Binding-site contacts:
Ligand atom C5 contacts residue LYS33 of chain 1.Y at 3.2 Å.
Ligand atom C5 contacts residue THR2 of chain 1.Y at 3.3 Å.
Ligand atom C2 contacts residue ASP17 of chain 1.Y at 3.4 Å.
Ligand atom O contacts residue SER171 of chain 1.Y at 3.4 Å (h-bond).
Ligand atom C contacts residue GLY132 of chain 1.Y at 4.3 Å.
Ligand atom C contacts residue SER171 of chain 1.Y at 3.2 Å.
Ligand atom N6 contacts residue SER171 of chain 1.Y at 3.8 Å.
Ligand atom C contacts residue LYS33 of chain 1.Y at 4.5 Å.
Ligand atom C7 contacts residue THR2 of chain 1.Y at 3.8 Å.
Ligand atom O contacts residue SER131 of chain 1.Y at 2.9 Å (h-bond).
Ligand atom N6 contacts residue ASP168 of chain 1.Y at 4.5 Å.
Ligand atom C contacts residue GLY130 of chain 1.Y at 4.2 Å.
Ligand atom O contacts residue THR2 of chain 1.Y at 2.2 Å (h-bond).
Ligand atom O contacts residue GLY130 of chain 1.Y at 3.3 Å.
Ligand atom C2 contacts residue LYS33 of chain 1.Y at 3.5 Å.
Ligand atom N6 contacts residue TYR170 of chain 1.Y at 3.1 Å (h-bond).
Ligand atom O contacts residue GLY132 of chain 1.Y at 3.2 Å (h-bond).
Ligand atom C5 contacts residue SER131 of chain 1.Y at 4.2 Å.
Ligand atom C contacts residue THR2 of chain 1.Y at 1.3 Å.
Ligand atom N6 contacts residue THR2 of chain 1.Y at 3.7 Å.
Ligand atom N6 contacts residue LYS33 of chain 1.Y at 4.3 Å.
Ligand atom C7 contacts residue LYS33 of chain 1.Y at 3.5 Å.
Ligand atom C contacts residue THR3 of chain 1.Y at 4.4 Å.
Ligand atom C2 contacts residue SER131 of chain 1.Y at 3.7 Å.
Ligand atom C2 contacts residue THR2 of chain 1.Y at 2.4 Å.
Ligand atom C5 contacts residue TYR170 of chain 1.Y at 4.0 Å (hydrophobic).
Ligand atom C5 contacts residue ASP17 of chain 1.Y at 4.0 Å.
Ligand atom N6 contacts residue SER131 of chain 1.Y at 2.9 Å (h-bond).
Ligand atom C5 contacts residue ARG19 of chain 1.Y at 4.3 Å.
Ligand atom C contacts residue ASP17 of chain 1.Y at 3.6 Å.
Ligand atom O contacts residue VAL129 of chain 1.Y at 4.3 Å.
Ligand atom O contacts residue ASP168 of chain 1.Y at 4.1 Å.
Ligand atom C2 contacts residue SER171 of chain 1.Y at 3.2 Å.
Ligand atom C contacts residue SER131 of chain 1.Y at 3.8 Å.
Ligand atom C2 contacts residue TYR170 of chain 1.Y at 3.5 Å (hydrophobic).

Sequence of chain 1.Y:
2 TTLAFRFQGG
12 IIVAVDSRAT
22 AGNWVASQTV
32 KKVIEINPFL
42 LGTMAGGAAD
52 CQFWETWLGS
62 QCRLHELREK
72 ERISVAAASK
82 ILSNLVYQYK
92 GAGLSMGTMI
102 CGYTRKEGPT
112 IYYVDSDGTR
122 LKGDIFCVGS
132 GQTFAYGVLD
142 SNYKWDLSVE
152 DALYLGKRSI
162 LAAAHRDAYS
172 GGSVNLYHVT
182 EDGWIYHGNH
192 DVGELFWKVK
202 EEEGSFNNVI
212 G

This protein binds this small molecule.
Small molecule (SMILES): C[C@@H]1N[C@@H]1C(=O)O